Binding-site contacts:
Ligand atom C7 contacts residue TYR204 of chain 1.B at 4.0 Å (hydrophobic).
Ligand atom C11 contacts residue TRP156 of chain 1.B at 4.0 Å (hydrophobic).
Ligand atom C3 contacts residue TRP156 of chain 1.B at 4.3 Å (hydrophobic).
Ligand atom C11 contacts residue MET125 of chain 1.C at 4.3 Å (hydrophobic).
Ligand atom C4 contacts residue TRP156 of chain 1.B at 3.6 Å (hydrophobic).
Ligand atom C7 contacts residue TYR102 of chain 1.B at 3.6 Å (hydrophobic).
Ligand atom C1 contacts residue TYR197 of chain 1.B at 4.3 Å (hydrophobic).
Ligand atom C2 contacts residue TYR197 of chain 1.B at 4.2 Å (hydrophobic).
Ligand atom C6 contacts residue ILE127 of chain 1.C at 3.9 Å (hydrophobic).
Ligand atom C8 contacts residue CYS199 of chain 1.B at 3.7 Å (hydrophobic).
Ligand atom C3 contacts residue ILE127 of chain 1.C at 3.8 Å (hydrophobic).
Ligand atom C1 contacts residue TRP156 of chain 1.B at 3.9 Å (hydrophobic).
Ligand atom C2 contacts residue TRP156 of chain 1.B at 4.3 Å (hydrophobic).
Ligand atom C11 contacts residue VAL117 of chain 1.C at 4.0 Å (hydrophobic).
Ligand atom C3 contacts residue TYR64 of chain 1.C at 4.0 Å (hydrophobic).
Ligand atom C7 contacts residue TYR197 of chain 1.B at 3.9 Å (hydrophobic).
Ligand atom C9 contacts residue TYR204 of chain 1.B at 3.9 Å (hydrophobic).
Ligand atom C6 contacts residue TRP156 of chain 1.B at 3.2 Å (hydrophobic).
Ligand atom N5 contacts residue TRP156 of chain 1.B at 3.0 Å (h-bond).
Ligand atom C9 contacts residue TRP156 of chain 1.B at 3.5 Å (hydrophobic).
Ligand atom O12 contacts residue ILE127 of chain 1.C at 3.4 Å.
Ligand atom C9 contacts residue CYS200 of chain 1.B at 3.9 Å (hydrophobic).
Ligand atom C10 contacts residue VAL157 of chain 1.B at 4.3 Å (hydrophobic).
Ligand atom C11 contacts residue VAL157 of chain 1.B at 4.2 Å (hydrophobic).
Ligand atom C7 contacts residue TRP156 of chain 1.B at 3.6 Å (hydrophobic).
Ligand atom C8 contacts residue CYS200 of chain 1.B at 3.9 Å (hydrophobic).
Ligand atom N5 contacts residue TYR102 of chain 1.B at 3.8 Å.
Ligand atom C10 contacts residue TRP156 of chain 1.B at 3.4 Å (hydrophobic).
Ligand atom C3 contacts residue CYS199 of chain 1.B at 4.5 Å (hydrophobic).
Ligand atom C8 contacts residue TYR197 of chain 1.B at 4.2 Å (hydrophobic).
Ligand atom C4 contacts residue ILE127 of chain 1.C at 4.1 Å (hydrophobic).
Ligand atom O12 contacts residue VAL157 of chain 1.B at 3.9 Å.
Ligand atom C8 contacts residue TYR204 of chain 1.B at 3.9 Å (hydrophobic).
Ligand atom C1 contacts residue TYR102 of chain 1.B at 3.4 Å (hydrophobic).
Ligand atom C11 contacts residue ILE127 of chain 1.C at 4.2 Å (hydrophobic).
Ligand atom O12 contacts residue TRP156 of chain 1.B at 3.4 Å (h-bond).
Ligand atom C9 contacts residue CYS199 of chain 1.B at 4.0 Å (hydrophobic).
Ligand atom C2 contacts residue TYR64 of chain 1.C at 4.0 Å (hydrophobic).
Ligand atom C10 contacts residue ILE127 of chain 1.C at 3.8 Å (hydrophobic).
Ligand atom C8 contacts residue TRP156 of chain 1.B at 4.2 Å (hydrophobic).

The small molecule below binds the protein below.
Small molecule (SMILES): CC(=O)C1=CCC[C@@H]2CC[C@H]1N2

Sequence of chain 1.C:
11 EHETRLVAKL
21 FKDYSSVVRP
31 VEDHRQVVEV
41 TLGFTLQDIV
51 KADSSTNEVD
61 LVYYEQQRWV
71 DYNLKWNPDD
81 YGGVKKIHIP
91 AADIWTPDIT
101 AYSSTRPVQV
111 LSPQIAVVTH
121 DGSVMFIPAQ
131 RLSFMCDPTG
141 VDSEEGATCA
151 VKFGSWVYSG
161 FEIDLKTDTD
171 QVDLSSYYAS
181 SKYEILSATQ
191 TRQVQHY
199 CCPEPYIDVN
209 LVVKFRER

Sequence of chain 1.B:
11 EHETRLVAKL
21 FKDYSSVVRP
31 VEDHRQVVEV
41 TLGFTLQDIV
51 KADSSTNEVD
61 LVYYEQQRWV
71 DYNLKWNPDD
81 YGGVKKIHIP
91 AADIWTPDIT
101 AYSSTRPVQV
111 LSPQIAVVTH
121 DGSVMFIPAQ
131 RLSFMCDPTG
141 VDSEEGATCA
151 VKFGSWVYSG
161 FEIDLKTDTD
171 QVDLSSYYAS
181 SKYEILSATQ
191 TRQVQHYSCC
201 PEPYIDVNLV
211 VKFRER